This protein binds this small molecule.
Small molecule (SMILES): CC(=O)N[C@@H]1[C@@H](O)[C@H](O)[C@@H](CO)O[C@H]1O

Sequence of chain 5.O:
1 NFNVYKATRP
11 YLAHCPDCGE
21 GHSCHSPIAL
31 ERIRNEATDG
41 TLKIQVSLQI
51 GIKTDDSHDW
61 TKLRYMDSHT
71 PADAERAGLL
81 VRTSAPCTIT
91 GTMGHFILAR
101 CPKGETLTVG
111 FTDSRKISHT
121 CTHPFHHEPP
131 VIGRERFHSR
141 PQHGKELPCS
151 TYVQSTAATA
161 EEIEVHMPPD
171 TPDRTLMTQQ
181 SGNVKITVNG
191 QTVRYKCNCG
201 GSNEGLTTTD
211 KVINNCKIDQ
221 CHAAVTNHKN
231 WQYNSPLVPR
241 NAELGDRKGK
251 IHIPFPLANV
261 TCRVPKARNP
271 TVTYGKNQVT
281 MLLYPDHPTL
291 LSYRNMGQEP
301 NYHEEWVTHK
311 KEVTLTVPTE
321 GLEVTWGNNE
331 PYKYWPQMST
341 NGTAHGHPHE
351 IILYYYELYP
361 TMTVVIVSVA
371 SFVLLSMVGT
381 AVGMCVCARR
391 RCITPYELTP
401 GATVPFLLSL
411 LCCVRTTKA

Binding-site contacts:
Ligand atom C8 contacts residue ASN259 of chain 5.O at 4.2 Å.
Ligand atom C6 contacts residue LYS181 of chain 5.N at 3.4 Å.
Ligand atom C4 contacts residue LYS181 of chain 5.N at 3.6 Å.
Ligand atom C2 contacts residue ASN259 of chain 5.O at 2.4 Å.
Ligand atom N2 contacts residue ASN259 of chain 5.O at 2.8 Å (h-bond).
Ligand atom C1 contacts residue ASN259 of chain 5.O at 1.4 Å.
Ligand atom O3 contacts residue LYS115 of chain 5.N at 3.6 Å (salt-bridge).
Ligand atom C7 contacts residue ASN259 of chain 5.O at 3.2 Å.
Ligand atom C3 contacts residue LYS115 of chain 5.N at 4.3 Å.
Ligand atom C3 contacts residue ASN259 of chain 5.O at 3.7 Å.
Ligand atom C5 contacts residue LYS181 of chain 5.N at 3.4 Å.
Ligand atom O7 contacts residue ASN259 of chain 5.O at 3.2 Å (h-bond).
Ligand atom O4 contacts residue LYS181 of chain 5.N at 2.7 Å (salt-bridge).
Ligand atom C8 contacts residue ALA258 of chain 5.O at 3.7 Å (hydrophobic).
Ligand atom O6 contacts residue LYS181 of chain 5.N at 3.4 Å (salt-bridge).
Ligand atom C8 contacts residue LEU257 of chain 5.O at 4.1 Å (hydrophobic).
Ligand atom C5 contacts residue ASN259 of chain 5.O at 3.6 Å.
Ligand atom C8 contacts residue THR116 of chain 5.N at 4.3 Å.
Ligand atom N2 contacts residue THR116 of chain 5.N at 4.1 Å.
Ligand atom C4 contacts residue ASN259 of chain 5.O at 4.2 Å.
Ligand atom O4 contacts residue PHE118 of chain 5.N at 4.1 Å.
Ligand atom O5 contacts residue ASN259 of chain 5.O at 2.3 Å (h-bond).

Sequence of chain 5.N:
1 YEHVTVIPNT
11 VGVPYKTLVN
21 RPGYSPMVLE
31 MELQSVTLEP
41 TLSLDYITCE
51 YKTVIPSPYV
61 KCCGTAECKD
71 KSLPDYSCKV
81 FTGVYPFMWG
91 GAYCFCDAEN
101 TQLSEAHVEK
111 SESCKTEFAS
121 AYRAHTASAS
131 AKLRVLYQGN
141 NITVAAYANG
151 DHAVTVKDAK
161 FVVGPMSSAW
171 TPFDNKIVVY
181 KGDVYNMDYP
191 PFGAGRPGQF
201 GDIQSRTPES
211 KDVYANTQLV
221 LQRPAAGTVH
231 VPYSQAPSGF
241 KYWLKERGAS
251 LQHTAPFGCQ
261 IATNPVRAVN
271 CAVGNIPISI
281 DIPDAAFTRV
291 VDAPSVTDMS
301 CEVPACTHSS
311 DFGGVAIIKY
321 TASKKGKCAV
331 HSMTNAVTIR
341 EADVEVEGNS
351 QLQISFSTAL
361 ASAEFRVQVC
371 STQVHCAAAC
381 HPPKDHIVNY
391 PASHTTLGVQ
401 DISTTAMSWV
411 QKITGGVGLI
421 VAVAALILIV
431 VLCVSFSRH